Binding-site contacts:
Ligand atom CM4 contacts residue VAL168 of chain 50.A at 3.9 Å (hydrophobic).
Ligand atom CM4 contacts residue TYR144 of chain 50.A at 3.8 Å (hydrophobic).
Ligand atom C3 contacts residue LEU100 of chain 50.A at 3.8 Å (hydrophobic).
Ligand atom C4 contacts residue MET214 of chain 50.A at 3.7 Å (hydrophobic).
Ligand atom C6B contacts residue ILE98 of chain 50.A at 3.8 Å (hydrophobic).
Ligand atom CM6 contacts residue TYR144 of chain 50.A at 3.7 Å (hydrophobic).
Ligand atom N4A contacts residue TYR144 of chain 50.A at 3.7 Å.
Ligand atom N4A contacts residue PHE179 of chain 50.A at 3.5 Å.
Ligand atom CM4 contacts residue ALA166 of chain 50.A at 3.1 Å (hydrophobic).
Ligand atom N5A contacts residue PHE179 of chain 50.A at 3.3 Å.
Ligand atom CM4 contacts residue TYR142 of chain 50.A at 3.7 Å (hydrophobic).
Ligand atom C1B contacts residue LEU181 of chain 50.A at 4.0 Å (hydrophobic).
Ligand atom C5 contacts residue MET214 of chain 50.A at 3.4 Å (hydrophobic).
Ligand atom C1C contacts residue MET214 of chain 50.A at 3.2 Å (hydrophobic).
Ligand atom N5A contacts residue LEU217 of chain 50.A at 3.6 Å.
Ligand atom N1A contacts residue LEU217 of chain 50.A at 3.3 Å.
Ligand atom C6B contacts residue LEU181 of chain 50.A at 3.5 Å (hydrophobic).
Ligand atom C4 contacts residue LEU100 of chain 50.A at 3.9 Å (hydrophobic).
Ligand atom CM2 contacts residue ILE122 of chain 50.A at 3.8 Å (hydrophobic).
Ligand atom C4 contacts residue TYR190 of chain 50.A at 3.7 Å (hydrophobic).
Ligand atom N2 contacts residue LEU100 of chain 50.A at 3.8 Å.
Ligand atom N3A contacts residue TYR144 of chain 50.A at 3.2 Å.
Ligand atom N5A contacts residue MET124 of chain 50.A at 3.9 Å.
Ligand atom N1A contacts residue MET124 of chain 50.A at 3.6 Å.
Ligand atom N3A contacts residue PHE179 of chain 50.A at 3.7 Å.
Ligand atom C2A contacts residue PHE179 of chain 50.A at 3.5 Å (hydrophobic).
Ligand atom C2B contacts residue ILE122 of chain 50.A at 4.0 Å (hydrophobic).
Ligand atom N2 contacts residue MET214 of chain 50.A at 3.8 Å.
Ligand atom CM6 contacts residue LEU184 of chain 50.A at 3.7 Å (hydrophobic).
Ligand atom CM6 contacts residue LEU181 of chain 50.A at 3.8 Å (hydrophobic).
Ligand atom O1 contacts residue LEU100 of chain 50.A at 3.7 Å.
Ligand atom C5B contacts residue LEU181 of chain 50.A at 3.6 Å (hydrophobic).
Ligand atom N1A contacts residue PHE179 of chain 50.A at 3.3 Å.
Ligand atom C1B contacts residue ILE98 of chain 50.A at 3.7 Å (hydrophobic).
Ligand atom C2A contacts residue LEU217 of chain 50.A at 4.0 Å (hydrophobic).
Ligand atom CM3 contacts residue TYR190 of chain 50.A at 3.6 Å (hydrophobic).
Ligand atom C5B contacts residue TYR144 of chain 50.A at 3.8 Å (hydrophobic).
Ligand atom O1B contacts residue ILE98 of chain 50.A at 3.2 Å.
Ligand atom CM2 contacts residue ILE77 of chain 50.A at 3.8 Å (hydrophobic).
Ligand atom O1 contacts residue MET214 of chain 50.A at 3.2 Å.

Sequence of chain 50.A:
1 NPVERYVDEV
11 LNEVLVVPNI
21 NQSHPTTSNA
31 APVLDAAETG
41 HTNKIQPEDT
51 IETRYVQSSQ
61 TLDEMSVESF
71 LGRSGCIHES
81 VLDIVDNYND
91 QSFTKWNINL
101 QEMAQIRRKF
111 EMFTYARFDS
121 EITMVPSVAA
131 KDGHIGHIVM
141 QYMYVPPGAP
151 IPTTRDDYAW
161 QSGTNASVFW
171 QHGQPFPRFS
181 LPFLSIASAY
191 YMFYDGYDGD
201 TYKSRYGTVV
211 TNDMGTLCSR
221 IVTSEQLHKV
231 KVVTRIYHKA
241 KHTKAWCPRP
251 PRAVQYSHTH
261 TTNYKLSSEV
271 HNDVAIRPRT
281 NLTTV

The protein below binds the small molecule below.
Small molecule (SMILES): Cc1cc(CCCOc2c(C)cc(-c3nnn(C)n3)cc2C)on1